Binding-site contacts:
Ligand atom O1A contacts residue GLY15 of chain 5.A at 3.2 Å.
Ligand atom O1G contacts residue PRO34 of chain 5.A at 3.4 Å.
Ligand atom O1B contacts residue LYS16 of chain 5.A at 2.8 Å (salt-bridge).
Ligand atom O6 contacts residue LYS117 of chain 5.A at 3.4 Å.
Ligand atom N2 contacts residue ASP119 of chain 5.A at 2.9 Å (salt-bridge).
Ligand atom O1A contacts residue SER17 of chain 5.A at 3.4 Å (h-bond).
Ligand atom O1B contacts residue GLY13 of chain 5.A at 3.5 Å (h-bond).
Ligand atom O1B contacts residue GLY15 of chain 5.A at 3.0 Å (h-bond).
Ligand atom O6 contacts residue SER145 of chain 5.A at 3.4 Å.
Ligand atom PB contacts residue MG1 of chain 5.C at 3.2 Å.
Ligand atom PG contacts residue MG1 of chain 5.C at 3.2 Å.
Ligand atom O3' contacts residue ASP30 of chain 5.A at 2.9 Å (salt-bridge).
Ligand atom C3' contacts residue GLU31 of chain 5.A at 3.4 Å.
Ligand atom N7 contacts residue ASN116 of chain 5.A at 3.1 Å (h-bond).
Ligand atom O2B contacts residue LYS16 of chain 5.A at 3.5 Å (salt-bridge).
Ligand atom C2' contacts residue VAL29 of chain 5.A at 3.4 Å (hydrophobic).
Ligand atom O4' contacts residue LYS117 of chain 5.A at 3.2 Å (salt-bridge).
Ligand atom N3B contacts residue TYR32 of chain 5.A at 3.4 Å.
Ligand atom O2A contacts residue TYR32 of chain 5.A at 3.5 Å.
Ligand atom O6 contacts residue ALA146 of chain 5.A at 2.9 Å (h-bond).
Ligand atom N3B contacts residue MG1 of chain 5.C at 3.4 Å.
Ligand atom O3G contacts residue GLY60 of chain 5.A at 2.8 Å (h-bond).
Ligand atom O1A contacts residue ALA18 of chain 5.A at 2.8 Å (h-bond).
Ligand atom O2G contacts residue MG1 of chain 5.C at 2.0 Å.
Ligand atom N3B contacts residue GLY13 of chain 5.A at 3.1 Å (h-bond).
Ligand atom N2 contacts residue LEU120 of chain 5.A at 3.5 Å.
Ligand atom O3G contacts residue GLY12 of chain 5.A at 3.5 Å.
Ligand atom O1B contacts residue VAL14 of chain 5.A at 3.2 Å (h-bond).
Ligand atom N1 contacts residue ASP119 of chain 5.A at 2.8 Å (salt-bridge).
Ligand atom O6 contacts residue ASP119 of chain 5.A at 3.5 Å (salt-bridge).
Ligand atom O3G contacts residue LYS16 of chain 5.A at 2.6 Å (salt-bridge).
Ligand atom O1G contacts residue TYR32 of chain 5.A at 2.5 Å (h-bond).
Ligand atom O2' contacts residue PHE28 of chain 5.A at 3.2 Å.
Ligand atom O3A contacts residue GLY15 of chain 5.A at 3.2 Å (h-bond).
Ligand atom O2B contacts residue MG1 of chain 5.C at 2.1 Å.
Ligand atom O2' contacts residue ASP30 of chain 5.A at 3.0 Å (salt-bridge).
Ligand atom O2G contacts residue THR35 of chain 5.A at 2.9 Å (h-bond).
Ligand atom O6 contacts residue ASN116 of chain 5.A at 3.3 Å (h-bond).
Ligand atom O2' contacts residue VAL29 of chain 5.A at 2.6 Å (h-bond).
Ligand atom O2B contacts residue SER17 of chain 5.A at 3.0 Å (h-bond).

Sequence of chain 5.A:
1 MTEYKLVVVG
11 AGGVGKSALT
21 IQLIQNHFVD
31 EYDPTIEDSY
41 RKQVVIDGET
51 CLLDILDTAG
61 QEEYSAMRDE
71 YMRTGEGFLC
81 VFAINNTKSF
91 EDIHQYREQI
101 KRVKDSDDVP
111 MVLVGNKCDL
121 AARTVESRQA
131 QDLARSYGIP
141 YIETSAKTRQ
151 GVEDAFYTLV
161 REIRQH

A protein and the small-molecule ligand that binds it are described below.
Small molecule (SMILES): Nc1nc2c(ncn2[C@@H]2O[C@H](CO[P](=O)(O)O[P](=O)(O)NP(=O)(O)O)[C@@H](O)[C@H]2O)c(=O)[nH]1